Sequence of chain 1.A:
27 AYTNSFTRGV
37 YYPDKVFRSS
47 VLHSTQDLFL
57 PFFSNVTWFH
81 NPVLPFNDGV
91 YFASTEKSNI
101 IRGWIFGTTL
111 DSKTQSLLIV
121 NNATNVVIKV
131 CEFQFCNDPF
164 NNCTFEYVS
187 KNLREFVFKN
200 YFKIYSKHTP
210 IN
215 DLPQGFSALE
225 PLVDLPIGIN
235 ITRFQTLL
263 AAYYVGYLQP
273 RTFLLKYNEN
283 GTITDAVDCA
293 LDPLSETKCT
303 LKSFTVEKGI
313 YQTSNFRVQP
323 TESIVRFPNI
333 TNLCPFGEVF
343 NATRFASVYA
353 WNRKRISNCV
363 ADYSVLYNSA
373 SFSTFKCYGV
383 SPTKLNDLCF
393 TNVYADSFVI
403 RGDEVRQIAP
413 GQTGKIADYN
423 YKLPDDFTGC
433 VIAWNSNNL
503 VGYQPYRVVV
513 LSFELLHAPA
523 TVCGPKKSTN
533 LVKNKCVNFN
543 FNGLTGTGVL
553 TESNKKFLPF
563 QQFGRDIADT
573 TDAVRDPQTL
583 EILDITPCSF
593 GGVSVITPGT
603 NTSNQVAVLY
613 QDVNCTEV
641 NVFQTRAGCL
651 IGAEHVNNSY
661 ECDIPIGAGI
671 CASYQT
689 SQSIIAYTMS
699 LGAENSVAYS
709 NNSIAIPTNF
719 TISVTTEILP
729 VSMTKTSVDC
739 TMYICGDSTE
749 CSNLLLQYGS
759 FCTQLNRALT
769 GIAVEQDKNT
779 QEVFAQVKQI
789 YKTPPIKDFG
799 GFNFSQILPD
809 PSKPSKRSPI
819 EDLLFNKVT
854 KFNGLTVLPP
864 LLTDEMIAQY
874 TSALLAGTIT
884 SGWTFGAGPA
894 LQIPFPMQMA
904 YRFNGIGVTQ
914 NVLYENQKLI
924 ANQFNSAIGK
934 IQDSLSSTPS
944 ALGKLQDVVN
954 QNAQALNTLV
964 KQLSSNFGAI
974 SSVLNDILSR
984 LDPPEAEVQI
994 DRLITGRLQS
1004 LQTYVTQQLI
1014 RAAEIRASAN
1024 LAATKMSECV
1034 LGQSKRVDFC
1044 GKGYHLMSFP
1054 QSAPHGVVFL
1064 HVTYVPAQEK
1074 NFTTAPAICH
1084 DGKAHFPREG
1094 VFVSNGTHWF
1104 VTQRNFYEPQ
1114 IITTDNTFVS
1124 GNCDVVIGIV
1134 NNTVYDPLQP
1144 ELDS

Sequence of chain 1.C:
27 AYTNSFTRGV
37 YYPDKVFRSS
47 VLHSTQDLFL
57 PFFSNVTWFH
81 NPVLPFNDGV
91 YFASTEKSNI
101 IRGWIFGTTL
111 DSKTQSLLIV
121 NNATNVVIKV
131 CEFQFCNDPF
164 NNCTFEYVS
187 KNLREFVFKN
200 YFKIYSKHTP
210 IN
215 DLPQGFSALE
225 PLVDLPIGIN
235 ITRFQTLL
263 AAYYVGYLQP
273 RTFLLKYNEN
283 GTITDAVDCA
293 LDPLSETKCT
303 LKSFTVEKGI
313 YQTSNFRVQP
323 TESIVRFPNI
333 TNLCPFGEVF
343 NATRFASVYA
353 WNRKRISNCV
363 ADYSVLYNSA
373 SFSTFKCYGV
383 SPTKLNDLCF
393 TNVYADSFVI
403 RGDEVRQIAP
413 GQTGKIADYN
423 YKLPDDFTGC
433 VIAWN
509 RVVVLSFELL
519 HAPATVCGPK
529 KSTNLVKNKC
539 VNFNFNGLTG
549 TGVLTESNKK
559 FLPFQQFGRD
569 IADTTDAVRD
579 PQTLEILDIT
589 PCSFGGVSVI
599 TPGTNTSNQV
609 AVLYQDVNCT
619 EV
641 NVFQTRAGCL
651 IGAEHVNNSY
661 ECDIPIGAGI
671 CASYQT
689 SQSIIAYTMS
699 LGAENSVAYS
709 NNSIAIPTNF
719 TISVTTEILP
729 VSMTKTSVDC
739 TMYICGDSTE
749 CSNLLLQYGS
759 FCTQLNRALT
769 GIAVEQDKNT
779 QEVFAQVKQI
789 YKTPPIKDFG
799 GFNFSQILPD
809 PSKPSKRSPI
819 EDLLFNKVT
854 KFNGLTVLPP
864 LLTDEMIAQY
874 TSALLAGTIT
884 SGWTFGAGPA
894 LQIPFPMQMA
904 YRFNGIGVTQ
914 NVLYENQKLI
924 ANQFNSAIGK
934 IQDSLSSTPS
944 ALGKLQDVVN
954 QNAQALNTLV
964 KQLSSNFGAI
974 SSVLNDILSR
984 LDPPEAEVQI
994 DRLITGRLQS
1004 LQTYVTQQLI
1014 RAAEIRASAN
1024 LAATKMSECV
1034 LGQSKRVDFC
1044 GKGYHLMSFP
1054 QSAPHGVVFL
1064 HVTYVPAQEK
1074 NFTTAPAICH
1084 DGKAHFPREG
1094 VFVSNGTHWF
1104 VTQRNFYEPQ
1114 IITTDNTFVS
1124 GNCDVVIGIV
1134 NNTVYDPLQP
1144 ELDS

Binding-site contacts:
Ligand atom C3 contacts residue ASN1074 of chain 1.C at 3.8 Å.
Ligand atom C4 contacts residue ASN1074 of chain 1.C at 4.2 Å.
Ligand atom O5 contacts residue ALA706 of chain 1.C at 4.4 Å.
Ligand atom C6 contacts residue ALA706 of chain 1.C at 4.2 Å (hydrophobic).
Ligand atom C5 contacts residue ALA706 of chain 1.C at 3.7 Å (hydrophobic).
Ligand atom C7 contacts residue ASN1074 of chain 1.C at 4.0 Å.
Ligand atom C1 contacts residue ASN1074 of chain 1.C at 1.4 Å.
Ligand atom O4 contacts residue ALA706 of chain 1.C at 4.4 Å.
Ligand atom C5 contacts residue ASN1074 of chain 1.C at 3.6 Å.
Ligand atom C2 contacts residue ASN1074 of chain 1.C at 2.5 Å.
Ligand atom C8 contacts residue ASN1074 of chain 1.C at 4.2 Å.
Ligand atom C8 contacts residue GLU1072 of chain 1.C at 3.6 Å.
Ligand atom C1 contacts residue GLN895 of chain 1.A at 4.2 Å.
Ligand atom O7 contacts residue ASN1074 of chain 1.C at 4.5 Å.
Ligand atom N2 contacts residue ASN1074 of chain 1.C at 2.9 Å (h-bond).
Ligand atom O5 contacts residue ASN1074 of chain 1.C at 2.3 Å (h-bond).
Ligand atom O6 contacts residue ASN1074 of chain 1.C at 4.5 Å.

This protein binds this small molecule.
Small molecule (SMILES): CC(=O)N[C@@H]1[C@@H](O)[C@H](O)[C@@H](CO)O[C@H]1O